Binding-site contacts:
Ligand atom N contacts residue SER163 of chain 1.C at 3.9 Å.
Ligand atom CE contacts residue ARG165 of chain 1.C at 3.8 Å.
Ligand atom N contacts residue VAL125 of chain 1.C at 3.5 Å (h-bond).
Ligand atom CA contacts residue PHE126 of chain 1.C at 3.9 Å (hydrophobic).
Ligand atom O contacts residue GLN203 of chain 1.C at 3.5 Å (h-bond).
Ligand atom C contacts residue GLY105 of chain 1.C at 3.8 Å.
Ligand atom O contacts residue ILE130 of chain 1.C at 3.7 Å.
Ligand atom CD1 contacts residue GLN203 of chain 1.C at 3.5 Å.
Ligand atom N contacts residue LEU161 of chain 1.C at 3.2 Å (h-bond).
Ligand atom CG contacts residue TYR162 of chain 1.C at 3.9 Å (hydrophobic).
Ligand atom O contacts residue PHE126 of chain 1.C at 3.4 Å.
Ligand atom CB contacts residue ILE130 of chain 1.C at 3.6 Å (hydrophobic).
Ligand atom O contacts residue VAL127 of chain 1.C at 2.5 Å (h-bond).
Ligand atom O contacts residue VAL127 of chain 1.C at 3.5 Å.
Ligand atom CB contacts residue GLY105 of chain 1.C at 3.2 Å.
Ligand atom CB contacts residue VAL125 of chain 1.C at 3.3 Å (hydrophobic).
Ligand atom CD1 contacts residue GLY124 of chain 1.C at 3.9 Å.
Ligand atom CD2 contacts residue LEU161 of chain 1.C at 3.6 Å (hydrophobic).
Ligand atom CA contacts residue SER163 of chain 1.C at 3.7 Å.
Ligand atom CB contacts residue TYR162 of chain 1.C at 3.5 Å (hydrophobic).
Ligand atom CA contacts residue VAL125 of chain 1.C at 3.4 Å (hydrophobic).
Ligand atom CA contacts residue GLY105 of chain 1.C at 3.9 Å.
Ligand atom CD2 contacts residue PHE126 of chain 1.C at 3.4 Å (hydrophobic).
Ligand atom CD1 contacts residue TYR162 of chain 1.C at 3.5 Å (hydrophobic).
Ligand atom O contacts residue LEU161 of chain 1.C at 3.4 Å (h-bond).
Ligand atom CD contacts residue GLN203 of chain 1.C at 3.5 Å.
Ligand atom CA contacts residue ILE130 of chain 1.C at 3.5 Å (hydrophobic).
Ligand atom CA contacts residue GLY105 of chain 1.C at 3.6 Å.
Ligand atom CB contacts residue ILE104 of chain 1.C at 3.6 Å (hydrophobic).
Ligand atom O contacts residue GLY105 of chain 1.C at 3.7 Å.
Ligand atom O contacts residue TYR162 of chain 1.C at 3.6 Å.
Ligand atom OE1 contacts residue ARG165 of chain 1.C at 2.9 Å (salt-bridge).
Ligand atom CA contacts residue LEU161 of chain 1.C at 3.5 Å (hydrophobic).
Ligand atom C contacts residue VAL127 of chain 1.C at 3.7 Å (hydrophobic).
Ligand atom CD contacts residue ARG165 of chain 1.C at 3.8 Å.
Ligand atom O contacts residue SER163 of chain 1.C at 3.1 Å (h-bond).
Ligand atom SD contacts residue ARG165 of chain 1.C at 3.5 Å.
Ligand atom C contacts residue LEU161 of chain 1.C at 3.9 Å (hydrophobic).
Ligand atom C contacts residue ILE130 of chain 1.C at 3.9 Å (hydrophobic).
Ligand atom N contacts residue GLY105 of chain 1.C at 2.8 Å (h-bond).

This protein binds this small molecule.
Small molecule (SMILES): CSCC[C@H](NC(=O)[C@@H]1CCCN1C(=O)[C@H](CC(C)C)NC(=O)[C@H](CC(C)C)NC(=O)[C@H](CCCCN)NC(=O)[C@H](C)NC(=O)[C@H](CCCCN)NC(=O)[C@@H](N)CCCN=C(N)N)C(=O)N[C@@H](CCC(=O)O)C(=O)N[C@@H](CCC(=O)O)C(=O)N[C@@H](C)C(=O)N[C@@H](CC(C)C)C(=O)N[C@@H](CC(C)C)C(=O)N1CCC[C@H]1C=O

Sequence of chain 1.C:
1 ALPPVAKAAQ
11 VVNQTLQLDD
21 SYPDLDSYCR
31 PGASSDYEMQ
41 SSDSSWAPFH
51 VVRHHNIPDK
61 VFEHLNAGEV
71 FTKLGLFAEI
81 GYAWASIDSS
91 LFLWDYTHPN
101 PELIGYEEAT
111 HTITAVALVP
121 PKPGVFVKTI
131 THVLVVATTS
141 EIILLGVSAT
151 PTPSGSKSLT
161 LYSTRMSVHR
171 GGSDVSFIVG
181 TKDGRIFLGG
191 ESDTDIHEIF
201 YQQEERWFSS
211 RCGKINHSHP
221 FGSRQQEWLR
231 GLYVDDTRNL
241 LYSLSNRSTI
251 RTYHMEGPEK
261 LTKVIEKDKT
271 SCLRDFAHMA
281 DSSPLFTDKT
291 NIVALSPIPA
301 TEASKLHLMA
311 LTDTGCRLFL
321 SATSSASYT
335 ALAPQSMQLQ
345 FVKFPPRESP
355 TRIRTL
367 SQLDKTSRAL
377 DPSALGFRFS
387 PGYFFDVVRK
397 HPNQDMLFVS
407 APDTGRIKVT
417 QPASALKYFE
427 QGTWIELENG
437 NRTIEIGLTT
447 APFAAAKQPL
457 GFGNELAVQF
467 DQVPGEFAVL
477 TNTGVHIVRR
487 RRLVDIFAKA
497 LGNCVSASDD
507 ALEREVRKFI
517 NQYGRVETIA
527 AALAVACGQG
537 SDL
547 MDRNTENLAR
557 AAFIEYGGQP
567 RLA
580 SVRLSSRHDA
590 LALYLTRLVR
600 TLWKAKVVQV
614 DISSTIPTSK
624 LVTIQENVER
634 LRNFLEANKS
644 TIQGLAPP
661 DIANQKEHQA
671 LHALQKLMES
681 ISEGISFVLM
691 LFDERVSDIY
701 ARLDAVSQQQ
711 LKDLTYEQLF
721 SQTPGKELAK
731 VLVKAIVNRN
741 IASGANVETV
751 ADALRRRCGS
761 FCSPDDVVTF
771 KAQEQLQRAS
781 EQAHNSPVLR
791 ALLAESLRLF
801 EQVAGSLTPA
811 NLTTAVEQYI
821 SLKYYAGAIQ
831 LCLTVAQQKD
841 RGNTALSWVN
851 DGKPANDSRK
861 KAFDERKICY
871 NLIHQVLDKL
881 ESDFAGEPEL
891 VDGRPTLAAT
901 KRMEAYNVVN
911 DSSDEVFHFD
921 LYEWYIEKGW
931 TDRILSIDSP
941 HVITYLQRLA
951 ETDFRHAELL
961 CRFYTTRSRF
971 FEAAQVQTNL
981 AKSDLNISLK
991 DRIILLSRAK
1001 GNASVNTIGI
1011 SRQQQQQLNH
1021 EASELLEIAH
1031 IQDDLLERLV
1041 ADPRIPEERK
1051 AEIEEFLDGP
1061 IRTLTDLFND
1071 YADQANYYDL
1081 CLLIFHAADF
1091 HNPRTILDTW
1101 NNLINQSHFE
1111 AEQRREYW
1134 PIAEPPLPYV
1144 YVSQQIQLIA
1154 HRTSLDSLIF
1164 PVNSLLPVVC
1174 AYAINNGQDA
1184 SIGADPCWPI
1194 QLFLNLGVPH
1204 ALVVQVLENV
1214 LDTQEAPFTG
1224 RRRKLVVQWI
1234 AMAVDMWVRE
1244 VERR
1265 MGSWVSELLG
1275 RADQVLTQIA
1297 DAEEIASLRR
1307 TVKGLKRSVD